The small molecule below binds the protein below.
Small molecule (SMILES): CC(=O)N[C@H]1[C@H](O[C@H]2[C@H](O)[C@@H](NC(C)=O)CO[C@@H]2CO)O[C@H](CO)[C@@H](O)[C@@H]1O

Sequence of chain 1.C:
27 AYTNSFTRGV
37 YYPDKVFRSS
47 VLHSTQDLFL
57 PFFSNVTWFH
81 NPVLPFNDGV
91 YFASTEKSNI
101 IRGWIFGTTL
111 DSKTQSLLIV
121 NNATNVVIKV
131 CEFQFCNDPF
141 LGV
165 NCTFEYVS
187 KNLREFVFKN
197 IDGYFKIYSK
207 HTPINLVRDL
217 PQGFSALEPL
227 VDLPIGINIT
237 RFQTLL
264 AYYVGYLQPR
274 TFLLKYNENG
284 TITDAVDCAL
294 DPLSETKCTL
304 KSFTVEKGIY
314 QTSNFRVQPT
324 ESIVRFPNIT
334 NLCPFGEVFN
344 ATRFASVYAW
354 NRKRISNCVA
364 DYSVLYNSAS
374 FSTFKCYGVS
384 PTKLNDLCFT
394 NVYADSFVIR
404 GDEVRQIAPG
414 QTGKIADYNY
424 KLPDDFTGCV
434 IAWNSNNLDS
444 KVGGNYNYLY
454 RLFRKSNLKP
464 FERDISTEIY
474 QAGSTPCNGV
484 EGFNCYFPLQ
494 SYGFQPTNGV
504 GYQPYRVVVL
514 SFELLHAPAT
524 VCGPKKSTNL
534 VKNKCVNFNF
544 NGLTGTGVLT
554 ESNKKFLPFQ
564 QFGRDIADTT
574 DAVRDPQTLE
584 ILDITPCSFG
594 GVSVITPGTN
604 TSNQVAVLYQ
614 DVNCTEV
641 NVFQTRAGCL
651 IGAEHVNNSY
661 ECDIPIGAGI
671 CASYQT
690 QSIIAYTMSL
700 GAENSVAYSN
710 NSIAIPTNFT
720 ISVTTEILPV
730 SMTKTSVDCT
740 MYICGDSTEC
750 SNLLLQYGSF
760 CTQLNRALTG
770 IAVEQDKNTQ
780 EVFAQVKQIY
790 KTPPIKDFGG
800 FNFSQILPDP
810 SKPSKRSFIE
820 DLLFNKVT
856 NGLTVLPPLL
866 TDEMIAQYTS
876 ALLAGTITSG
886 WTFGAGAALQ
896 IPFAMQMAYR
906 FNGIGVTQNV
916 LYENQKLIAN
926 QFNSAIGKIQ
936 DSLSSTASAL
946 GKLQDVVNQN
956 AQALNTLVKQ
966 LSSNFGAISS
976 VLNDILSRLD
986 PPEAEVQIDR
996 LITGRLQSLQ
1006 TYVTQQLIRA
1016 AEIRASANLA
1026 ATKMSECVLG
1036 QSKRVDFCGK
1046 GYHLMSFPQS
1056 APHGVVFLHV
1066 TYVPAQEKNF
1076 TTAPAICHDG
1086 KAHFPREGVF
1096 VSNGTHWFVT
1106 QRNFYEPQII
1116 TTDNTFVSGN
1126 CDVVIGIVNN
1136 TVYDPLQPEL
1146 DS

Binding-site contacts:
Ligand atom O6 contacts residue GLN926 of chain 1.C at 3.3 Å (h-bond).
Ligand atom C7 contacts residue ASN717 of chain 1.C at 3.6 Å.
Ligand atom O7 contacts residue LEU922 of chain 1.C at 3.7 Å.
Ligand atom O5 contacts residue ASN717 of chain 1.C at 2.3 Å (h-bond).
Ligand atom O4 contacts residue LEU922 of chain 1.C at 3.9 Å.
Ligand atom O7 contacts residue ASN717 of chain 1.C at 3.9 Å.
Ligand atom C6 contacts residue GLN926 of chain 1.C at 4.3 Å.
Ligand atom C5 contacts residue LEU922 of chain 1.C at 3.9 Å (hydrophobic).
Ligand atom C6 contacts residue LEU922 of chain 1.C at 4.4 Å (hydrophobic).
Ligand atom N2 contacts residue ASN717 of chain 1.C at 2.9 Å (h-bond).
Ligand atom O7 contacts residue GLN1071 of chain 1.C at 3.6 Å.
Ligand atom O5 contacts residue GLN1071 of chain 1.C at 4.4 Å.
Ligand atom C8 contacts residue ASN717 of chain 1.C at 4.2 Å.
Ligand atom C1 contacts residue GLN1071 of chain 1.C at 4.4 Å.
Ligand atom C5 contacts residue ASN717 of chain 1.C at 3.6 Å.
Ligand atom C1 contacts residue ASN717 of chain 1.C at 1.4 Å.
Ligand atom C7 contacts residue GLN1071 of chain 1.C at 4.2 Å.
Ligand atom C2 contacts residue ASN717 of chain 1.C at 2.4 Å.
Ligand atom C3 contacts residue ASN717 of chain 1.C at 3.8 Å.
Ligand atom C7 contacts residue LEU922 of chain 1.C at 4.4 Å (hydrophobic).
Ligand atom C1 contacts residue LEU922 of chain 1.C at 4.3 Å (hydrophobic).
Ligand atom C8 contacts residue THR716 of chain 1.C at 4.2 Å.
Ligand atom C2 contacts residue GLN1071 of chain 1.C at 4.4 Å.
Ligand atom C4 contacts residue ASN717 of chain 1.C at 4.2 Å.
Ligand atom C4 contacts residue LEU922 of chain 1.C at 4.4 Å (hydrophobic).
Ligand atom C3 contacts residue LEU922 of chain 1.C at 4.4 Å (hydrophobic).